Binding-site contacts:
Ligand atom C3 contacts residue MET104 of chain 1.E at 2.9 Å (hydrophobic).
Ligand atom C35 contacts residue ARG106 of chain 1.E at 3.7 Å.
Ligand atom C14 contacts residue THR105 of chain 1.E at 2.8 Å.
Ligand atom S25 contacts residue LYS55 of chain 1.E at 3.6 Å.
Ligand atom N7 contacts residue MET104 of chain 1.E at 2.8 Å (h-bond).
Ligand atom C5 contacts residue MET164 of chain 1.E at 3.6 Å (hydrophobic).
Ligand atom C8 contacts residue MET104 of chain 1.E at 3.1 Å (hydrophobic).
Ligand atom N33 contacts residue VAL85 of chain 1.E at 3.8 Å.
Ligand atom C31 contacts residue MET76 of chain 1.E at 3.5 Å (hydrophobic).
Ligand atom C3 contacts residue LEU103 of chain 1.E at 3.8 Å (hydrophobic).
Ligand atom N27 contacts residue LYS55 of chain 1.E at 2.9 Å.
Ligand atom CL24 contacts residue MET101 of chain 1.E at 3.2 Å.
Ligand atom C28 contacts residue PHE69 of chain 1.E at 3.8 Å (hydrophobic).
Ligand atom C10 contacts residue MET164 of chain 1.E at 3.8 Å (hydrophobic).
Ligand atom C8 contacts residue MET164 of chain 1.E at 3.8 Å (hydrophobic).
Ligand atom C9 contacts residue ALA53 of chain 1.E at 3.8 Å (hydrophobic).
Ligand atom C4 contacts residue MET164 of chain 1.E at 3.5 Å (hydrophobic).
Ligand atom N33 contacts residue MET101 of chain 1.E at 3.2 Å.
Ligand atom CL24 contacts residue VAL99 of chain 1.E at 3.4 Å.
Ligand atom CL24 contacts residue ALA53 of chain 1.E at 3.6 Å.
Ligand atom C29 contacts residue GLU72 of chain 1.E at 3.5 Å.
Ligand atom C32 contacts residue MET101 of chain 1.E at 3.8 Å (hydrophobic).
Ligand atom N7 contacts residue LEU103 of chain 1.E at 3.4 Å.
Ligand atom O11 contacts residue LEU27 of chain 1.E at 3.4 Å (h-bond).
Ligand atom C23 contacts residue ALA53 of chain 1.E at 3.6 Å (hydrophobic).
Ligand atom C23 contacts residue VAL35 of chain 1.E at 3.8 Å (hydrophobic).
Ligand atom C13 contacts residue LEU27 of chain 1.E at 3.6 Å (hydrophobic).
Ligand atom C4 contacts residue MET104 of chain 1.E at 3.5 Å (hydrophobic).
Ligand atom N27 contacts residue SER31 of chain 1.E at 3.7 Å.
Ligand atom O12 contacts residue LEU27 of chain 1.E at 3.6 Å.
Ligand atom C13 contacts residue THR105 of chain 1.E at 3.2 Å.
Ligand atom N7 contacts residue MET164 of chain 1.E at 3.6 Å.
Ligand atom C22 contacts residue MET101 of chain 1.E at 3.5 Å (hydrophobic).
Ligand atom CL24 contacts residue LYS55 of chain 1.E at 3.5 Å.
Ligand atom C28 contacts residue SER31 of chain 1.E at 3.4 Å.
Ligand atom C26 contacts residue LYS55 of chain 1.E at 3.7 Å.
Ligand atom C8 contacts residue GLU102 of chain 1.E at 3.3 Å.
Ligand atom C16 contacts residue LEU27 of chain 1.E at 3.1 Å (hydrophobic).
Ligand atom C14 contacts residue GLY107 of chain 1.E at 3.6 Å.
Ligand atom N27 contacts residue PHE69 of chain 1.E at 3.4 Å.

The protein below binds the small molecule below.
Small molecule (SMILES): COc1cc2c(Nc3ccc(Sc4nccn4C)c(Cl)c3)c(C#N)cnc2cc1OCCCN(C)CCO

Sequence of chain 1.E:
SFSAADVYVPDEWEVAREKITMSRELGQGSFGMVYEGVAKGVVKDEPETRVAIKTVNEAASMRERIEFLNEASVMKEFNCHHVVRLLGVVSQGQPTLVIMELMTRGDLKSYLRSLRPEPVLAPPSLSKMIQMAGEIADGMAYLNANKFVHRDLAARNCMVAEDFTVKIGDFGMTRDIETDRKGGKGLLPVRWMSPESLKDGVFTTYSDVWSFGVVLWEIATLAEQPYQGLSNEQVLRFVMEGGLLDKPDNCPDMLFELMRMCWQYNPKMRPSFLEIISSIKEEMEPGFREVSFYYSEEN